Binding-site contacts:
Ligand atom O3A contacts residue GLU104 of chain 1.A at 3.7 Å.
Ligand atom S1G contacts residue ARG136 of chain 1.A at 3.6 Å (salt-bridge).
Ligand atom S1G contacts residue ASP207 of chain 1.A at 3.7 Å.
Ligand atom O2B contacts residue GLY103 of chain 1.A at 3.6 Å.
Ligand atom C4 contacts residue MET79 of chain 1.A at 3.5 Å (hydrophobic).
Ligand atom C2 contacts residue MET79 of chain 1.A at 3.6 Å (hydrophobic).
Ligand atom O1B contacts residue GLY103 of chain 1.A at 2.9 Å (h-bond).
Ligand atom PB contacts residue GLY103 of chain 1.A at 3.5 Å.
Ligand atom O1A contacts residue GLY105 of chain 1.A at 3.2 Å.
Ligand atom C5 contacts residue MET79 of chain 1.A at 3.6 Å (hydrophobic).
Ligand atom C6 contacts residue TYR82 of chain 1.A at 2.9 Å (hydrophobic).
Ligand atom C8 contacts residue GLY105 of chain 1.A at 3.6 Å.
Ligand atom O2A contacts residue GLY489 of chain 1.A at 3.4 Å (h-bond).
Ligand atom S1G contacts residue THR107 of chain 1.A at 2.7 Å (h-bond).
Ligand atom C2 contacts residue TYR82 of chain 1.A at 3.5 Å (hydrophobic).
Ligand atom N1 contacts residue TYR82 of chain 1.A at 2.9 Å (h-bond).
Ligand atom C8 contacts residue GLN85 of chain 1.A at 3.6 Å.
Ligand atom O3A contacts residue GLY105 of chain 1.A at 2.8 Å (h-bond).
Ligand atom O1A contacts residue LYS106 of chain 1.A at 3.3 Å (salt-bridge).
Ligand atom C2' contacts residue MET79 of chain 1.A at 3.5 Å (hydrophobic).
Ligand atom O3G contacts residue GLY489 of chain 1.A at 3.4 Å.
Ligand atom N7 contacts residue GLN85 of chain 1.A at 2.7 Å (h-bond).
Ligand atom N3 contacts residue MET79 of chain 1.A at 3.5 Å.
Ligand atom O1A contacts residue THR107 of chain 1.A at 3.2 Å (h-bond).
Ligand atom O2B contacts residue LYS106 of chain 1.A at 2.9 Å.
Ligand atom C5 contacts residue TYR82 of chain 1.A at 3.6 Å (hydrophobic).
Ligand atom O2G contacts residue LYS106 of chain 1.A at 3.4 Å.
Ligand atom O2' contacts residue MET79 of chain 1.A at 3.2 Å.
Ligand atom O3B contacts residue LYS106 of chain 1.A at 3.6 Å.
Ligand atom N6 contacts residue GLN85 of chain 1.A at 2.6 Å (h-bond).
Ligand atom C6 contacts residue MET79 of chain 1.A at 3.7 Å (hydrophobic).
Ligand atom O3A contacts residue LYS106 of chain 1.A at 3.4 Å (salt-bridge).
Ligand atom N6 contacts residue TYR82 of chain 1.A at 2.9 Å.
Ligand atom O1B contacts residue THR102 of chain 1.A at 3.6 Å.
Ligand atom O2G contacts residue ASP207 of chain 1.A at 3.0 Å (salt-bridge).
Ligand atom O2B contacts residue GLU104 of chain 1.A at 3.5 Å (salt-bridge).
Ligand atom PA contacts residue GLY105 of chain 1.A at 3.6 Å.
Ligand atom O3A contacts residue GLY103 of chain 1.A at 3.6 Å.
Ligand atom O2B contacts residue GLY105 of chain 1.A at 3.6 Å.
Ligand atom N6 contacts residue ARG80 of chain 1.A at 3.0 Å (salt-bridge).

Sequence of chain 1.A:
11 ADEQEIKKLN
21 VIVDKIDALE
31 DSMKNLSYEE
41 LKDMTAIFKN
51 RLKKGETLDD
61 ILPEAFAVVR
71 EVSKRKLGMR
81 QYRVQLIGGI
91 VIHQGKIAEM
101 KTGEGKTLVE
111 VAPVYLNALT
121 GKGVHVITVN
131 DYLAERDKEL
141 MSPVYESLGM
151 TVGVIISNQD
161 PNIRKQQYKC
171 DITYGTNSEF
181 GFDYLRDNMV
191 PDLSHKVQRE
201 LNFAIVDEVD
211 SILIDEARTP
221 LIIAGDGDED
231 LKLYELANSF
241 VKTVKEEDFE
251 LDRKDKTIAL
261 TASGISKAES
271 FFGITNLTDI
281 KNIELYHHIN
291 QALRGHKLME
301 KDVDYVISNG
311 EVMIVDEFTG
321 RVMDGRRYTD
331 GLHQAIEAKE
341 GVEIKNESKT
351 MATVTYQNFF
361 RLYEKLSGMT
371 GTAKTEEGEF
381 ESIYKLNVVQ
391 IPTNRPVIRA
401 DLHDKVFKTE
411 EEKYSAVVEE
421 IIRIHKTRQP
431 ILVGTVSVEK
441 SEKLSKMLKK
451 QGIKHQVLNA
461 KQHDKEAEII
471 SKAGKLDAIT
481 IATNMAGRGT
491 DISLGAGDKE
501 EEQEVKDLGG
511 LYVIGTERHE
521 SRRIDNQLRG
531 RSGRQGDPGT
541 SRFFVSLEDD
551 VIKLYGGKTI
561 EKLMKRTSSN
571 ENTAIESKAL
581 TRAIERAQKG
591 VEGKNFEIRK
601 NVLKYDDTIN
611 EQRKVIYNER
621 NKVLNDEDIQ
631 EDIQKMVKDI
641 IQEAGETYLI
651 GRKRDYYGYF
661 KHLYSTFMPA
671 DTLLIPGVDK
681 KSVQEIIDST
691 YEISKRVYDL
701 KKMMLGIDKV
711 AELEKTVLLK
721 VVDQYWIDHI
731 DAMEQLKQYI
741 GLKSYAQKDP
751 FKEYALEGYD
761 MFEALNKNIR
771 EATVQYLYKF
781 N

A protein and the small-molecule ligand that binds it are described below.
Small molecule (SMILES): Nc1ncnc2c1ncn2[C@@H]1O[C@H](COP(=O)(O)OP(=O)(O)OP(O)(O)=S)[C@@H](O)[C@H]1O